Sequence of chain 1.A:
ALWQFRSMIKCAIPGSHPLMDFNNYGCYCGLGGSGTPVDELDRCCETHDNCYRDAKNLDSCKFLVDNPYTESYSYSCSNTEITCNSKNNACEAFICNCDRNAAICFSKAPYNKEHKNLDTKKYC

Binding-site contacts:
Ligand atom C16 contacts residue TYR111 of chain 1.A at 4.0 Å (hydrophobic).
Ligand atom O3 contacts residue ASP21 of chain 1.A at 3.4 Å.
Ligand atom C14 contacts residue MET20 of chain 1.A at 4.1 Å (hydrophobic).
Ligand atom C11 contacts residue PHE106 of chain 1.A at 3.8 Å (hydrophobic).
Ligand atom C6 contacts residue ASN24 of chain 1.A at 4.0 Å.
Ligand atom C6 contacts residue CYS29 of chain 1.A at 3.6 Å (hydrophobic).
Ligand atom C2 contacts residue ARG6 of chain 1.A at 4.0 Å.
Ligand atom C8 contacts residue CYS29 of chain 1.A at 4.2 Å (hydrophobic).
Ligand atom C22 contacts residue TYR111 of chain 1.A at 4.3 Å (hydrophobic).
Ligand atom C21 contacts residue ILE13 of chain 1.A at 3.5 Å (hydrophobic).
Ligand atom O3 contacts residue ARG6 of chain 1.A at 4.0 Å.
Ligand atom C19 contacts residue CYS29 of chain 1.A at 4.2 Å (hydrophobic).
Ligand atom C15 contacts residue MET20 of chain 1.A at 4.1 Å (hydrophobic).
Ligand atom C18 contacts residue PHE106 of chain 1.A at 3.8 Å (hydrophobic).
Ligand atom C15 contacts residue TYR25 of chain 1.A at 3.6 Å (hydrophobic).
Ligand atom C4 contacts residue ASN23 of chain 1.A at 4.0 Å.
Ligand atom C21 contacts residue ILE9 of chain 1.A at 3.9 Å (hydrophobic).
Ligand atom C5 contacts residue ASN23 of chain 1.A at 4.3 Å.
Ligand atom C12 contacts residue PHE106 of chain 1.A at 4.2 Å (hydrophobic).
Ligand atom C18 contacts residue LEU41 of chain 1.A at 3.9 Å (hydrophobic).
Ligand atom O26 contacts residue TYR111 of chain 1.A at 3.8 Å.
Ligand atom C21 contacts residue PHE106 of chain 1.A at 3.9 Å (hydrophobic).
Ligand atom O12 contacts residue ILE9 of chain 1.A at 4.1 Å.
Ligand atom C7 contacts residue ASN24 of chain 1.A at 4.2 Å.
Ligand atom C1 contacts residue PHE5 of chain 1.A at 4.3 Å (hydrophobic).
Ligand atom C11 contacts residue ILE9 of chain 1.A at 3.5 Å (hydrophobic).
Ligand atom O7 contacts residue ASP21 of chain 1.A at 4.3 Å.
Ligand atom C19 contacts residue GLY30 of chain 1.A at 3.6 Å.
Ligand atom O7 contacts residue MET20 of chain 1.A at 3.0 Å (h-bond).
Ligand atom O7 contacts residue ASN23 of chain 1.A at 2.7 Å (h-bond).
Ligand atom C16 contacts residue LEU41 of chain 1.A at 3.9 Å (hydrophobic).
Ligand atom C3 contacts residue ASP21 of chain 1.A at 4.3 Å.
Ligand atom C12 contacts residue ILE9 of chain 1.A at 3.9 Å (hydrophobic).
Ligand atom C5 contacts residue GLY30 of chain 1.A at 3.7 Å.
Ligand atom O25 contacts residue HIS17 of chain 1.A at 3.9 Å.
Ligand atom C6 contacts residue GLY30 of chain 1.A at 3.5 Å.
Ligand atom C4 contacts residue ASP21 of chain 1.A at 3.8 Å.
Ligand atom C7 contacts residue ASN23 of chain 1.A at 3.2 Å.
Ligand atom O25 contacts residue SER16 of chain 1.A at 4.2 Å.
Ligand atom C6 contacts residue ASN23 of chain 1.A at 3.3 Å.

The small molecule below binds the protein below.
Small molecule (SMILES): C[C@H](CCC(=O)O)[C@H]1CC[C@H]2[C@@H]3[C@H](O)C[C@@H]4C[C@H](O)CC[C@]4(C)[C@H]3C[C@H](O)[C@]12C